Binding-site contacts:
Ligand atom C7 contacts residue ASN1098 of chain 1.B at 3.4 Å.
Ligand atom C3 contacts residue THR1100 of chain 1.B at 4.2 Å.
Ligand atom C6 contacts residue PHE1103 of chain 1.B at 4.2 Å (hydrophobic).
Ligand atom O5 contacts residue ASN1098 of chain 1.B at 2.4 Å (h-bond).
Ligand atom C2 contacts residue HIS1101 of chain 1.B at 4.4 Å.
Ligand atom N2 contacts residue ASN1098 of chain 1.B at 2.9 Å (h-bond).
Ligand atom C5 contacts residue PHE1103 of chain 1.B at 4.4 Å (hydrophobic).
Ligand atom C6 contacts residue HIS1101 of chain 1.B at 4.2 Å.
Ligand atom O5 contacts residue PHE1103 of chain 1.B at 3.8 Å.
Ligand atom C3 contacts residue ASN1098 of chain 1.B at 3.8 Å.
Ligand atom O5 contacts residue HIS1101 of chain 1.B at 3.8 Å.
Ligand atom C1 contacts residue THR1100 of chain 1.B at 3.9 Å.
Ligand atom C1 contacts residue ASN1098 of chain 1.B at 1.4 Å.
Ligand atom C2 contacts residue THR1100 of chain 1.B at 4.1 Å.
Ligand atom C1 contacts residue HIS1101 of chain 1.B at 3.8 Å.
Ligand atom C8 contacts residue ASN1098 of chain 1.B at 3.5 Å.
Ligand atom C3 contacts residue HIS1101 of chain 1.B at 4.0 Å.
Ligand atom C4 contacts residue ASN1098 of chain 1.B at 4.2 Å.
Ligand atom C2 contacts residue ASN1098 of chain 1.B at 2.4 Å.
Ligand atom C4 contacts residue HIS1101 of chain 1.B at 4.0 Å.
Ligand atom O6 contacts residue PHE1103 of chain 1.B at 4.0 Å.
Ligand atom C5 contacts residue HIS1101 of chain 1.B at 3.3 Å.
Ligand atom C5 contacts residue ASN1098 of chain 1.B at 3.7 Å.
Ligand atom O4 contacts residue HIS1101 of chain 1.B at 4.0 Å.
Ligand atom N2 contacts residue THR1100 of chain 1.B at 3.6 Å (h-bond).
Ligand atom O7 contacts residue ASN1098 of chain 1.B at 3.4 Å (h-bond).

Sequence of chain 1.B:
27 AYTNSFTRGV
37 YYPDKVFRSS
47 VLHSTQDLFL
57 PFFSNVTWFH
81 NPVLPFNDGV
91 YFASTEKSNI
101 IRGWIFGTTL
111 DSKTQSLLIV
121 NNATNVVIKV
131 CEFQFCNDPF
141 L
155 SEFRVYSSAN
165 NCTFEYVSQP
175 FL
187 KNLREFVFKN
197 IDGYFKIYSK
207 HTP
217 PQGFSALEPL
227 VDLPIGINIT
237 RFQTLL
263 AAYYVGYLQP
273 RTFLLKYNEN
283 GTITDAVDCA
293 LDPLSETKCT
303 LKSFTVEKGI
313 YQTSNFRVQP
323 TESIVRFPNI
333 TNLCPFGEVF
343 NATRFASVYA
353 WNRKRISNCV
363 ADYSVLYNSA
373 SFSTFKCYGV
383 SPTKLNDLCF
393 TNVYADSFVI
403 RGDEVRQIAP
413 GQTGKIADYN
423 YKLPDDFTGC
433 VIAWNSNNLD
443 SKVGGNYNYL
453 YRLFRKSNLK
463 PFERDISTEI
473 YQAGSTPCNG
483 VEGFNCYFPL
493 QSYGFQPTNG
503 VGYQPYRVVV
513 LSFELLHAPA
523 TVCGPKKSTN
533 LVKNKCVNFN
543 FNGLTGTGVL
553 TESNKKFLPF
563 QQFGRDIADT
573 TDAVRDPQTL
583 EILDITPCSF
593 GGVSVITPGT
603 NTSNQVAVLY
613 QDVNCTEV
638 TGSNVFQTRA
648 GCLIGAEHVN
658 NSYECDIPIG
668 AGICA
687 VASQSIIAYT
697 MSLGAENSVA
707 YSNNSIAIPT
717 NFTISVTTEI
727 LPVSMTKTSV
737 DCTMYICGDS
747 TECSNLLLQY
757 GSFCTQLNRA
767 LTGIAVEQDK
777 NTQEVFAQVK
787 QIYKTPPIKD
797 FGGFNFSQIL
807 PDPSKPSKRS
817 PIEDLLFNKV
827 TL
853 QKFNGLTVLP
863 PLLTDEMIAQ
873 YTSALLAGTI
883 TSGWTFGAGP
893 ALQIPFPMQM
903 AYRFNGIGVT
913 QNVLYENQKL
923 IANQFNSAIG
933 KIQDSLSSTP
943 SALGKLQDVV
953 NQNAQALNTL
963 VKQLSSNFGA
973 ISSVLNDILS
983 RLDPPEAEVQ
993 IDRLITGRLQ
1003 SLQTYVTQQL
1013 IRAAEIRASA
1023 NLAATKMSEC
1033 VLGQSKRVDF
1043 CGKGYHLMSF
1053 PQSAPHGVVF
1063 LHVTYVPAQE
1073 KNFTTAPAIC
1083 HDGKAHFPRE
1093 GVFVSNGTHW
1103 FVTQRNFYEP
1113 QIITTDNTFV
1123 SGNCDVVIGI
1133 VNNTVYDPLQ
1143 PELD

The small molecule below binds the protein below.
Small molecule (SMILES): CC(=O)N[C@@H]1[C@@H](O)[C@H](O)[C@@H](CO)O[C@H]1O